Sequence of chain 1.B:
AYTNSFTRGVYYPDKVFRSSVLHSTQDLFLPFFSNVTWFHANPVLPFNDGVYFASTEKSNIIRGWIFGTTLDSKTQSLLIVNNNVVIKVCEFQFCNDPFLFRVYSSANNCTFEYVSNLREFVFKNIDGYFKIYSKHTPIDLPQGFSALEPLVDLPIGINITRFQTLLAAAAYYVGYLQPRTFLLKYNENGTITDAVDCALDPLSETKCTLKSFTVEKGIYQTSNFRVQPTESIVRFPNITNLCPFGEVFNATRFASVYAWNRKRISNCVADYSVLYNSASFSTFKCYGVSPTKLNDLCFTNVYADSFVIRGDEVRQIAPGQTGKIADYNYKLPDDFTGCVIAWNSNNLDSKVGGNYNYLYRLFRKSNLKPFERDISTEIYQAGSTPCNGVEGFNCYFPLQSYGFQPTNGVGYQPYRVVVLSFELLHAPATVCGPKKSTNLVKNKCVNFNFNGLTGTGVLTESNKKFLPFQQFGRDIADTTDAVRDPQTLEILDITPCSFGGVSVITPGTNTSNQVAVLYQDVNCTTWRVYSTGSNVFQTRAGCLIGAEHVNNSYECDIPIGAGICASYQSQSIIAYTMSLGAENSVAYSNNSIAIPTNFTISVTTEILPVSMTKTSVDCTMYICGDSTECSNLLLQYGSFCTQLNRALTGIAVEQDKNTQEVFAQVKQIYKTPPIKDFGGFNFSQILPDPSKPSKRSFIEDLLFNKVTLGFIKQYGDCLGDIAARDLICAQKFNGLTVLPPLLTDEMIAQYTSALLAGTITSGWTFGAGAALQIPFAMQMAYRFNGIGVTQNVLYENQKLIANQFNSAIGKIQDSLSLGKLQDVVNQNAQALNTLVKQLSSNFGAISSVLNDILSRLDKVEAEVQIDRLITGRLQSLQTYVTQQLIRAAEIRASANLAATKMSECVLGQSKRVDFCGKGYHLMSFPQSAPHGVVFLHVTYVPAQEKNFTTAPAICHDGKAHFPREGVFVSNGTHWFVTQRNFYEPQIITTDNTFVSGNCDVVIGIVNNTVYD

The small molecule below binds the protein below.
Small molecule (SMILES): CC(=O)N[C@@H]1[C@@H](O)[C@H](O)[C@@H](CO)O[C@H]1O

Binding-site contacts:
Ligand atom N2 contacts residue GLN580 of chain 1.B at 3.8 Å.
Ligand atom O3 contacts residue GLN580 of chain 1.B at 3.6 Å (h-bond).
Ligand atom O4 contacts residue GLN580 of chain 1.B at 3.8 Å.
Ligand atom C8 contacts residue PRO579 of chain 1.B at 3.6 Å (hydrophobic).
Ligand atom C7 contacts residue ASN331 of chain 1.B at 3.6 Å.
Ligand atom C7 contacts residue PRO579 of chain 1.B at 4.3 Å (hydrophobic).
Ligand atom C1 contacts residue ASN331 of chain 1.B at 1.4 Å.
Ligand atom C3 contacts residue ASN331 of chain 1.B at 3.8 Å.
Ligand atom O7 contacts residue LEU582 of chain 1.B at 3.9 Å.
Ligand atom C3 contacts residue GLN580 of chain 1.B at 3.0 Å.
Ligand atom C5 contacts residue GLN580 of chain 1.B at 4.2 Å.
Ligand atom C2 contacts residue GLN580 of chain 1.B at 3.8 Å.
Ligand atom C4 contacts residue GLN580 of chain 1.B at 3.9 Å.
Ligand atom C2 contacts residue ASN331 of chain 1.B at 2.5 Å.
Ligand atom O5 contacts residue ASN331 of chain 1.B at 2.3 Å (h-bond).
Ligand atom N2 contacts residue PRO579 of chain 1.B at 4.5 Å.
Ligand atom C7 contacts residue GLN580 of chain 1.B at 3.7 Å.
Ligand atom C1 contacts residue GLN580 of chain 1.B at 4.2 Å.
Ligand atom C8 contacts residue GLN580 of chain 1.B at 4.5 Å.
Ligand atom C4 contacts residue ASN331 of chain 1.B at 4.2 Å.
Ligand atom O7 contacts residue GLN580 of chain 1.B at 3.7 Å.
Ligand atom C7 contacts residue LEU582 of chain 1.B at 4.2 Å (hydrophobic).
Ligand atom C5 contacts residue ASN331 of chain 1.B at 3.6 Å.
Ligand atom C8 contacts residue LEU582 of chain 1.B at 4.2 Å (hydrophobic).
Ligand atom C8 contacts residue ASN331 of chain 1.B at 3.8 Å.
Ligand atom N2 contacts residue ASN331 of chain 1.B at 2.5 Å (h-bond).